Binding-site contacts:
Ligand atom C10 contacts residue MET105 of chain 10.B at 3.6 Å (hydrophobic).
Ligand atom C2 contacts residue ASN106 of chain 10.B at 4.3 Å.
Ligand atom C12 contacts residue PRO8 of chain 10.B at 4.4 Å (hydrophobic).
Ligand atom O11 contacts residue PRO8 of chain 10.B at 3.6 Å.
Ligand atom C1 contacts residue LEU102 of chain 10.B at 3.8 Å (hydrophobic).
Ligand atom C4 contacts residue MET74 of chain 10.B at 4.0 Å (hydrophobic).
Ligand atom C8 contacts residue LEU102 of chain 10.B at 4.4 Å (hydrophobic).
Ligand atom C7 contacts residue ASN106 of chain 10.B at 3.3 Å.
Ligand atom C10 contacts residue LEU131 of chain 4.B at 4.5 Å (hydrophobic).
Ligand atom C6 contacts residue GLU134 of chain 4.B at 4.4 Å.
Ligand atom C8 contacts residue ARG88 of chain 10.B at 4.0 Å.
Ligand atom C5 contacts residue MET74 of chain 10.B at 3.7 Å (hydrophobic).
Ligand atom C1 contacts residue ASN106 of chain 10.B at 3.2 Å.
Ligand atom C1 contacts residue MET74 of chain 10.B at 3.9 Å (hydrophobic).
Ligand atom C8 contacts residue ASN106 of chain 10.B at 4.5 Å.
Ligand atom C8 contacts residue PRO8 of chain 10.B at 3.9 Å (hydrophobic).
Ligand atom C9 contacts residue PRO8 of chain 10.B at 4.2 Å (hydrophobic).
Ligand atom C4 contacts residue ASN106 of chain 10.B at 3.3 Å.
Ligand atom C7 contacts residue LEU102 of chain 10.B at 3.6 Å (hydrophobic).
Ligand atom C8 contacts residue MET74 of chain 10.B at 4.0 Å (hydrophobic).
Ligand atom N3 contacts residue MET74 of chain 10.B at 4.5 Å.
Ligand atom C2 contacts residue MET74 of chain 10.B at 3.6 Å (hydrophobic).
Ligand atom C12 contacts residue ALA37 of chain 10.B at 3.8 Å (hydrophobic).
Ligand atom N3 contacts residue ASN106 of chain 10.B at 2.8 Å (h-bond).
Ligand atom C6 contacts residue LEU102 of chain 10.B at 4.0 Å (hydrophobic).
Ligand atom C4 contacts residue LEU102 of chain 10.B at 3.9 Å (hydrophobic).
Ligand atom C9 contacts residue MET74 of chain 10.B at 3.8 Å (hydrophobic).
Ligand atom N3 contacts residue LEU102 of chain 10.B at 3.4 Å.
Ligand atom C6 contacts residue MET74 of chain 10.B at 3.9 Å (hydrophobic).
Ligand atom C12 contacts residue GLY9 of chain 10.B at 4.1 Å.
Ligand atom C7 contacts residue MET74 of chain 10.B at 4.4 Å (hydrophobic).
Ligand atom C2 contacts residue LEU102 of chain 10.B at 4.3 Å (hydrophobic).
Ligand atom C10 contacts residue LEU102 of chain 10.B at 3.9 Å (hydrophobic).
Ligand atom C4 contacts residue LEU86 of chain 10.B at 4.3 Å (hydrophobic).
Ligand atom O11 contacts residue GLY9 of chain 10.B at 4.1 Å.
Ligand atom C10 contacts residue VAL135 of chain 4.B at 4.3 Å (hydrophobic).
Ligand atom C10 contacts residue ASN106 of chain 10.B at 3.3 Å.
Ligand atom O11 contacts residue MET74 of chain 10.B at 4.0 Å.
Ligand atom C6 contacts residue ASN106 of chain 10.B at 4.1 Å.
Ligand atom C12 contacts residue PHE70 of chain 10.B at 4.4 Å (hydrophobic).

Sequence of chain 10.B:
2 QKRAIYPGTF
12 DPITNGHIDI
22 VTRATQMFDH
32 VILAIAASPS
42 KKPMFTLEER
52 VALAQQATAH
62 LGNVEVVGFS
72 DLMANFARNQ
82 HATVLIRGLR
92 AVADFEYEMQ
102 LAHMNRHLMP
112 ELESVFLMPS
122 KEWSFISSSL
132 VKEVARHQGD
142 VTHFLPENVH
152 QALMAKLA

This protein binds this small molecule.
Small molecule (SMILES): COc1ccc2[nH]c(C)cc2c1

Sequence of chain 4.B:
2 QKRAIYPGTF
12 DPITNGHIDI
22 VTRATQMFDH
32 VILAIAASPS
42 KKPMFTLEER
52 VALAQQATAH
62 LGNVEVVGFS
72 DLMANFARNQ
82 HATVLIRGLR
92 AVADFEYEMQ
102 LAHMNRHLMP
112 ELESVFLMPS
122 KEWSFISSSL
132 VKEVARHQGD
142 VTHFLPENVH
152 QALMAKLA